Binding-site contacts:
Ligand atom C5 contacts residue ASN62 of chain 1.B at 3.6 Å.
Ligand atom C5 contacts residue PHE29 of chain 1.B at 3.5 Å (hydrophobic).
Ligand atom C8 contacts residue ASN62 of chain 1.B at 4.4 Å.
Ligand atom C4 contacts residue PHE29 of chain 1.B at 4.3 Å (hydrophobic).
Ligand atom C3 contacts residue ASN62 of chain 1.B at 3.8 Å.
Ligand atom O7 contacts residue ASN62 of chain 1.B at 3.3 Å (h-bond).
Ligand atom O5 contacts residue ASN62 of chain 1.B at 2.3 Å (h-bond).
Ligand atom O4 contacts residue PHE29 of chain 1.B at 4.1 Å.
Ligand atom C2 contacts residue ASN62 of chain 1.B at 2.4 Å.
Ligand atom C4 contacts residue ASN62 of chain 1.B at 4.2 Å.
Ligand atom O5 contacts residue PHE29 of chain 1.B at 4.0 Å.
Ligand atom C1 contacts residue ASN62 of chain 1.B at 1.4 Å.
Ligand atom N2 contacts residue ASN62 of chain 1.B at 2.9 Å (h-bond).
Ligand atom C1 contacts residue PHE29 of chain 1.B at 3.8 Å (hydrophobic).
Ligand atom C7 contacts residue ASN62 of chain 1.B at 3.3 Å.
Ligand atom C3 contacts residue PHE29 of chain 1.B at 4.1 Å (hydrophobic).
Ligand atom C6 contacts residue PHE29 of chain 1.B at 3.9 Å (hydrophobic).
Ligand atom N2 contacts residue PHE29 of chain 1.B at 4.4 Å.

Sequence of chain 1.B:
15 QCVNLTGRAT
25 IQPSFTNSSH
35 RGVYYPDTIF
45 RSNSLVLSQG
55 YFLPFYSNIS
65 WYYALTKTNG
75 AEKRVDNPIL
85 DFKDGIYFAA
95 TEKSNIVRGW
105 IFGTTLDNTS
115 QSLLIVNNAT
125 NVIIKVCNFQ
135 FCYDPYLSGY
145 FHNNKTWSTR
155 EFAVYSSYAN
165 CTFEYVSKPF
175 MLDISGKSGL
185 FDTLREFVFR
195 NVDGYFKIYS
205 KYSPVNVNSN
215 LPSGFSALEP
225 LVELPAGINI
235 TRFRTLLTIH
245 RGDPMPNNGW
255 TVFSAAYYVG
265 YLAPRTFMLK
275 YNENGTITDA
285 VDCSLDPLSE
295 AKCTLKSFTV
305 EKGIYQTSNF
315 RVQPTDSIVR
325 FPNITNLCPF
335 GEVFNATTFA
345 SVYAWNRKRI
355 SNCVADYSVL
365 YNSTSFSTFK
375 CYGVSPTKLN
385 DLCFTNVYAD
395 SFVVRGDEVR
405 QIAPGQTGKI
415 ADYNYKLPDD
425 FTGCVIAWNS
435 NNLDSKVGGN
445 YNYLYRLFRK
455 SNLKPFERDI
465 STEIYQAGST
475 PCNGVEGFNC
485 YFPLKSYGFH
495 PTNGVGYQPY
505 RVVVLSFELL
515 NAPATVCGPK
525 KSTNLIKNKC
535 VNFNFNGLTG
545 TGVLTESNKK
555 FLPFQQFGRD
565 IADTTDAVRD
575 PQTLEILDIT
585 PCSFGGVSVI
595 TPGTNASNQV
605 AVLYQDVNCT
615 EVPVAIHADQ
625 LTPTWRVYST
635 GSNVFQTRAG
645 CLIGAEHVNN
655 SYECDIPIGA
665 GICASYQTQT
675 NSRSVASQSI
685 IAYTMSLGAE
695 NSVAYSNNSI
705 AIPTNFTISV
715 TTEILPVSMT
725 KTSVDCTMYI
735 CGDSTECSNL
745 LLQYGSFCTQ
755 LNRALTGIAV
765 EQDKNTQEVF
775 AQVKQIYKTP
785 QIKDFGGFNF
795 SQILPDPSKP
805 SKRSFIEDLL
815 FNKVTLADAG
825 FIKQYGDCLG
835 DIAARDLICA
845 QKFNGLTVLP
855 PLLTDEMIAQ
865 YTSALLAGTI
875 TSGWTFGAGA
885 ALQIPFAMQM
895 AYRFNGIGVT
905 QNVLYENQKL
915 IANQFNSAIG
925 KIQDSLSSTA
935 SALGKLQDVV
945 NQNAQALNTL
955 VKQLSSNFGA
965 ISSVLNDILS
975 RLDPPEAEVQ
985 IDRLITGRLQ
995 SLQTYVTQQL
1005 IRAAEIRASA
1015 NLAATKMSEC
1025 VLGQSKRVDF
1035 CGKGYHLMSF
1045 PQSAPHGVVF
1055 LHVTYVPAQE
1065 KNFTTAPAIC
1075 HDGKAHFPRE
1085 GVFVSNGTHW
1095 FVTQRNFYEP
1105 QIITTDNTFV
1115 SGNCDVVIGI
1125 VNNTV

The small molecule below binds the protein below.
Small molecule (SMILES): CC(=O)N[C@@H]1[C@@H](O)[C@H](O)[C@@H](CO)O[C@H]1O